Binding-site contacts:
Ligand atom NH1 contacts residue ASP228 of chain 45.A at 2.8 Å (salt-bridge).
Ligand atom N contacts residue ASP258 of chain 45.A at 2.8 Å (salt-bridge).
Ligand atom CG2 contacts residue ALA42 of chain 45.A at 3.7 Å (hydrophobic).
Ligand atom C contacts residue ARG49 of chain 45.A at 3.4 Å.
Ligand atom CB contacts residue MET259 of chain 45.A at 3.8 Å (hydrophobic).
Ligand atom C contacts residue ILE39 of chain 45.A at 3.6 Å (hydrophobic).
Ligand atom CG2 contacts residue MET259 of chain 45.A at 3.7 Å (hydrophobic).
Ligand atom CD contacts residue LEU52 of chain 45.A at 3.5 Å (hydrophobic).
Ligand atom CA contacts residue ARG49 of chain 45.A at 3.5 Å.
Ligand atom CB contacts residue ASP258 of chain 45.A at 3.5 Å.
Ligand atom C contacts residue ASP258 of chain 45.A at 3.6 Å.
Ligand atom NH1 contacts residue THR246 of chain 45.A at 3.0 Å (h-bond).
Ligand atom CA contacts residue ASP258 of chain 45.A at 3.7 Å.
Ligand atom CD2 contacts residue ARG43 of chain 45.A at 3.7 Å.
Ligand atom N contacts residue ASP258 of chain 45.A at 3.0 Å (salt-bridge).
Ligand atom O contacts residue ILE39 of chain 45.A at 3.6 Å.
Ligand atom CB contacts residue ARG49 of chain 45.A at 3.5 Å.
Ligand atom NE contacts residue ASP53 of chain 45.A at 3.7 Å.
Ligand atom CD contacts residue ARG50 of chain 45.A at 3.6 Å.
Ligand atom N contacts residue ARG49 of chain 45.A at 3.6 Å.
Ligand atom CD2 contacts residue ASP258 of chain 45.A at 3.5 Å.
Ligand atom OG1 contacts residue MET259 of chain 45.A at 2.8 Å (h-bond).
Ligand atom OG1 contacts residue ASP258 of chain 45.A at 3.3 Å.
Ligand atom O contacts residue ARG43 of chain 45.A at 3.0 Å (salt-bridge).
Ligand atom CA contacts residue ASP258 of chain 45.A at 3.7 Å.
Ligand atom N contacts residue ARG49 of chain 45.A at 3.6 Å.
Ligand atom O contacts residue ARG50 of chain 45.A at 3.6 Å.
Ligand atom NH2 contacts residue ARG50 of chain 45.A at 3.3 Å (salt-bridge).
Ligand atom CB contacts residue ARG50 of chain 45.A at 3.7 Å.
Ligand atom N contacts residue ASP258 of chain 45.A at 2.9 Å (salt-bridge).
Ligand atom CA contacts residue ARG50 of chain 45.A at 3.5 Å.
Ligand atom N contacts residue ARG49 of chain 45.A at 3.0 Å (salt-bridge).
Ligand atom N contacts residue ILE39 of chain 45.A at 3.7 Å.
Ligand atom C contacts residue ASP258 of chain 45.A at 3.7 Å.
Ligand atom CB contacts residue ASP258 of chain 45.A at 3.7 Å.
Ligand atom CB contacts residue ILE39 of chain 45.A at 3.6 Å (hydrophobic).
Ligand atom O contacts residue ARG49 of chain 45.A at 3.1 Å (salt-bridge).
Ligand atom CA contacts residue ASP258 of chain 45.A at 3.5 Å.
Ligand atom OG1 contacts residue ILE39 of chain 45.A at 3.5 Å.
Ligand atom O contacts residue ARG43 of chain 45.A at 3.1 Å (salt-bridge).

A small-molecule ligand and the protein it binds are described below.
Small molecule (SMILES): CC(C)C[C@H](NC(=O)CN)C(=O)N[C@H](C(=O)N[C@H](C(=O)NCC(=O)N[C@@H](CO)C(=O)N[C@@H](CC(C)C)C(=O)N[C@@H](CCCN=C(N)N)C(=O)NCC=O)C(C)C)[C@@H](C)O

Sequence of chain 45.A:
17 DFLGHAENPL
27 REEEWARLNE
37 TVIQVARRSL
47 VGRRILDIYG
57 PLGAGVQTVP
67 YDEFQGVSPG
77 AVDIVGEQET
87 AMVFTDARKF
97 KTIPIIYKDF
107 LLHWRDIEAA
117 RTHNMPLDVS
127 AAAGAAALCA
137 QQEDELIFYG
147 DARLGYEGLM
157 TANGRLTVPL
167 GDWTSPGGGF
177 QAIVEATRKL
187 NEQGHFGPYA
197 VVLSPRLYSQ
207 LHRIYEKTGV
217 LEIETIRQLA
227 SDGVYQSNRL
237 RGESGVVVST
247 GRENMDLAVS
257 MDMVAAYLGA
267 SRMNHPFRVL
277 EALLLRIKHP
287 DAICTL